This protein binds this small molecule.
Small molecule (SMILES): CC(=O)N[C@@H]1[C@@H](O)[C@H](O)[C@@H](CO)O[C@H]1O

Binding-site contacts:
Ligand atom C7 contacts residue ASN801 of chain 1.C at 3.1 Å.
Ligand atom C1 contacts residue ASN801 of chain 1.C at 3.4 Å.
Ligand atom O5 contacts residue GLN804 of chain 1.C at 4.4 Å.
Ligand atom C2 contacts residue ASN801 of chain 1.C at 3.3 Å.
Ligand atom C1 contacts residue GLN804 of chain 1.C at 4.5 Å.
Ligand atom N2 contacts residue SER803 of chain 1.C at 4.4 Å.
Ligand atom O7 contacts residue ASN801 of chain 1.C at 3.9 Å.
Ligand atom C8 contacts residue ASN801 of chain 1.C at 3.0 Å.
Ligand atom N2 contacts residue ASN801 of chain 1.C at 2.6 Å (h-bond).
Ligand atom C1 contacts residue SER803 of chain 1.C at 4.4 Å.

Sequence of chain 1.C:
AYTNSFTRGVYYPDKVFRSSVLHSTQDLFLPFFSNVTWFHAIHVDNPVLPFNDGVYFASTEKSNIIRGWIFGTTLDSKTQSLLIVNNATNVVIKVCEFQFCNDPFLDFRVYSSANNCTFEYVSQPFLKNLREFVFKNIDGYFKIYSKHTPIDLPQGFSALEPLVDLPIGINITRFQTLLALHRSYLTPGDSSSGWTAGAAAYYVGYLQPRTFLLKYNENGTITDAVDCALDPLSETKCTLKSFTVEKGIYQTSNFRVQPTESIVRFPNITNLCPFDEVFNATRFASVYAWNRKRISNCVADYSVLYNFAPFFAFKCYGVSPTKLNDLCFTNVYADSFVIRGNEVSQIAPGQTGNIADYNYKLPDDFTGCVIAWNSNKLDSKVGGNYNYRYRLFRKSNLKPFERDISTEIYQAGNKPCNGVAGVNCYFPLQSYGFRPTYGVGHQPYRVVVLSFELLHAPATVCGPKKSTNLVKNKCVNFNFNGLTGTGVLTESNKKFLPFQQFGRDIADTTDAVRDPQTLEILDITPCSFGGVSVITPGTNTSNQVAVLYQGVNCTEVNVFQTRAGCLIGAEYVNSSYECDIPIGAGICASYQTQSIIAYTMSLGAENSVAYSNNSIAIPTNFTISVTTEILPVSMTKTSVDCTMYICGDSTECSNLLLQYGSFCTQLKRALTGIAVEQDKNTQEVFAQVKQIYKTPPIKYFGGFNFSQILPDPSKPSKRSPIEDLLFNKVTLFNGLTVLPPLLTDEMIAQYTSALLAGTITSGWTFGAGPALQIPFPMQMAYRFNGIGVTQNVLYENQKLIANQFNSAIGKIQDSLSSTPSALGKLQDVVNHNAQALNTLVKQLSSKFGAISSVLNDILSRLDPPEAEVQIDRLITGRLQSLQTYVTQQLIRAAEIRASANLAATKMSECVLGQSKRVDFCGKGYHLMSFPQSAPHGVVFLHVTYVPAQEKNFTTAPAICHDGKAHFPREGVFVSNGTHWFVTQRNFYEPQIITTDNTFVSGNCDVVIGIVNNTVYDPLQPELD